Binding-site contacts:
Ligand atom CAB contacts residue LEU140 of chain 1.B at 3.6 Å (hydrophobic).
Ligand atom CAQ contacts residue LEU143 of chain 1.B at 3.4 Å (hydrophobic).
Ligand atom CAQ contacts residue ARG98 of chain 1.B at 3.2 Å.
Ligand atom CAJ contacts residue ARG98 of chain 1.B at 3.8 Å.
Ligand atom CAB contacts residue SER99 of chain 1.B at 3.7 Å.
Ligand atom CAU contacts residue LEU140 of chain 1.B at 3.4 Å (hydrophobic).
Ligand atom CAC contacts residue ILE91 of chain 1.B at 4.0 Å (hydrophobic).
Ligand atom CAJ contacts residue ALA102 of chain 1.B at 3.7 Å (hydrophobic).
Ligand atom OAG contacts residue ILE151 of chain 1.B at 3.7 Å.
Ligand atom CAI contacts residue LEU140 of chain 1.B at 3.8 Å (hydrophobic).
Ligand atom CAL contacts residue ILE136 of chain 1.B at 3.5 Å (hydrophobic).
Ligand atom OAF contacts residue LEU143 of chain 1.B at 3.4 Å.
Ligand atom CAS contacts residue LEU140 of chain 1.B at 4.0 Å (hydrophobic).
Ligand atom CAV contacts residue ARG98 of chain 1.B at 3.4 Å.
Ligand atom CAT contacts residue LEU140 of chain 1.B at 3.5 Å (hydrophobic).
Ligand atom OAO contacts residue LEU140 of chain 1.B at 3.7 Å.
Ligand atom CAB contacts residue CYS95 of chain 1.B at 3.7 Å (hydrophobic).
Ligand atom CAC contacts residue CYS95 of chain 1.B at 3.9 Å (hydrophobic).
Ligand atom CAL contacts residue MET139 of chain 1.B at 4.0 Å (hydrophobic).
Ligand atom CAL contacts residue ALA102 of chain 1.B at 3.9 Å (hydrophobic).
Ligand atom CAA contacts residue ILE106 of chain 1.B at 3.9 Å (hydrophobic).
Ligand atom OAE contacts residue LEU143 of chain 1.B at 3.4 Å.
Ligand atom CAA contacts residue MET139 of chain 1.B at 3.3 Å (hydrophobic).
Ligand atom CAR contacts residue LEU140 of chain 1.B at 3.6 Å (hydrophobic).
Ligand atom CAH contacts residue ILE151 of chain 1.B at 4.0 Å (hydrophobic).
Ligand atom OAO contacts residue CYS95 of chain 1.B at 3.1 Å (h-bond).
Ligand atom OAE contacts residue ARG98 of chain 1.B at 2.6 Å (salt-bridge).
Ligand atom CAB contacts residue ILE136 of chain 1.B at 3.7 Å (hydrophobic).
Ligand atom CAV contacts residue LEU143 of chain 1.B at 4.1 Å (hydrophobic).
Ligand atom OAF contacts residue LEU150 of chain 1.B at 3.6 Å.
Ligand atom CAR contacts residue ARG98 of chain 1.B at 4.1 Å.
Ligand atom CAV contacts residue LEU140 of chain 1.B at 3.9 Å (hydrophobic).
Ligand atom CAA contacts residue ALA102 of chain 1.B at 3.7 Å (hydrophobic).
Ligand atom CAN contacts residue ARG98 of chain 1.B at 3.5 Å.
Ligand atom OAF contacts residue ARG98 of chain 1.B at 3.9 Å.
Ligand atom CAB contacts residue TYR137 of chain 1.B at 4.0 Å (hydrophobic).
Ligand atom OAG contacts residue LEU150 of chain 1.B at 3.2 Å (h-bond).
Ligand atom CAS contacts residue ARG98 of chain 1.B at 3.5 Å.
Ligand atom CAJ contacts residue MET139 of chain 1.B at 3.7 Å (hydrophobic).
Ligand atom CAK contacts residue LEU140 of chain 1.B at 4.0 Å (hydrophobic).

Sequence of chain 1.B:
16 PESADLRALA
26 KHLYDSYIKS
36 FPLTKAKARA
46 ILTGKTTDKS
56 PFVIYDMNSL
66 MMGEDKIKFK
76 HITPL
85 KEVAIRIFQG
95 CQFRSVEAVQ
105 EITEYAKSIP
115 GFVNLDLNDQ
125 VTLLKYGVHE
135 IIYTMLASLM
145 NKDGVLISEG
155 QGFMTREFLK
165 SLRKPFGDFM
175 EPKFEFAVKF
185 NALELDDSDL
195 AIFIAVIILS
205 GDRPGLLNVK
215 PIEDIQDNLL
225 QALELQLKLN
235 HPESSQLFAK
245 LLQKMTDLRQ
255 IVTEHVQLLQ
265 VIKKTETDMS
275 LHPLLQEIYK

A small-molecule ligand and the protein it binds are described below.
Small molecule (SMILES): CCCCCc1cc(OC)c(CC=C(C)C)c(O)c1C(=O)O